Sequence of chain 1.G:
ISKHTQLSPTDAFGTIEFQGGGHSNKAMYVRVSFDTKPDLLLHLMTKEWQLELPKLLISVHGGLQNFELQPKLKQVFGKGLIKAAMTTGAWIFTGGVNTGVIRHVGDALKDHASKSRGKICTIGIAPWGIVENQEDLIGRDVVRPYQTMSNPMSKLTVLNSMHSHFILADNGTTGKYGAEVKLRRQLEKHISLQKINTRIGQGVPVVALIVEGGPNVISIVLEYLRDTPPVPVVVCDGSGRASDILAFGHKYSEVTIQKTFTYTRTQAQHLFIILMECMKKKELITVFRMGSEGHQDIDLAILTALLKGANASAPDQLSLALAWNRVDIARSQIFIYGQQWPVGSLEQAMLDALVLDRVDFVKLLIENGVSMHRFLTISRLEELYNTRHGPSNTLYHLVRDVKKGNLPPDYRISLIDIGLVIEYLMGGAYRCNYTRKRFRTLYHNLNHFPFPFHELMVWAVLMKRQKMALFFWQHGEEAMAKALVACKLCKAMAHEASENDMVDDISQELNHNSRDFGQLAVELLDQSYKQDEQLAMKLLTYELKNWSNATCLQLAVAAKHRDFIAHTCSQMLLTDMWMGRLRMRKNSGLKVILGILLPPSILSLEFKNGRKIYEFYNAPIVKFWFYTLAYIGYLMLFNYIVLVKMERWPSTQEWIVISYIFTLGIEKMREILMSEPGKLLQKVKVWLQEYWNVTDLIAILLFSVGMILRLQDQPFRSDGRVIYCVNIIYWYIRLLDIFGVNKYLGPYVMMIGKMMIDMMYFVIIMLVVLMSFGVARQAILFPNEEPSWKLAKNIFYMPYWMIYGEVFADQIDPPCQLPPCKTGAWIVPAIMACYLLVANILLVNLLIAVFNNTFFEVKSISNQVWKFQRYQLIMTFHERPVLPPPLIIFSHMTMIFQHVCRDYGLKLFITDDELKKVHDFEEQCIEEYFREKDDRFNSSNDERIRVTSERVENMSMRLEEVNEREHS

The protein below binds the small molecule below.
Small molecule (SMILES): COCC(CCO[C@H]1CC[C@@]2(C)C(=CC[C@H]3[C@@H]4C[C@@H]5O[C@]6(CC[C@@H](C)CO6)[C@@H](C)[C@@H]5[C@@]4(C)CC[C@@H]32)C1)COC

Sequence of chain 1.E:
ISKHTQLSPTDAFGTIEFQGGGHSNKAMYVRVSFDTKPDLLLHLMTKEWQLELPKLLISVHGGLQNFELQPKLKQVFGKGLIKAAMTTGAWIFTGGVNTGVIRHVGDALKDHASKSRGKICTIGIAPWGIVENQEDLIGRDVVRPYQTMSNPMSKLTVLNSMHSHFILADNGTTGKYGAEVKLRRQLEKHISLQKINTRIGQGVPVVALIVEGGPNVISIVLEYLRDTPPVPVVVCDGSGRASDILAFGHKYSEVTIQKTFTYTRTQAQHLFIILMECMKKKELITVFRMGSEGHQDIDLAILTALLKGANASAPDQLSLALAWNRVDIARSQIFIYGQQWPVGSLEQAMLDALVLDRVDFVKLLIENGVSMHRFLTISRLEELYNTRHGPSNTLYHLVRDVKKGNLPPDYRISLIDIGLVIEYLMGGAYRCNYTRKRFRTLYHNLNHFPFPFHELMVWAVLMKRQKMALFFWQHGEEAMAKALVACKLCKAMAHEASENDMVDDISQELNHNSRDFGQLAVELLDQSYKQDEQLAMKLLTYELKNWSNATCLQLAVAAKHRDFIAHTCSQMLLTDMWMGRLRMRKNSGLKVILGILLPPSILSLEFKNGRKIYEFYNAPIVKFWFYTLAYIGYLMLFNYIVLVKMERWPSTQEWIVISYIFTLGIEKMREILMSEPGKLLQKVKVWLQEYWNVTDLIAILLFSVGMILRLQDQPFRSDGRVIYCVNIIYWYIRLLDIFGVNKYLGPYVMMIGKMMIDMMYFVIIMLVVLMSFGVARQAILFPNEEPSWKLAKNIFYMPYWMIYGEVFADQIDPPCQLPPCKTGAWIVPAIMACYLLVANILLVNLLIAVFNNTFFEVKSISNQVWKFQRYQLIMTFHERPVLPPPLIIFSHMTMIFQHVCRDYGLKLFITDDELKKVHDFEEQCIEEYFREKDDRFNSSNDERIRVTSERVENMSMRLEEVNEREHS

Binding-site contacts:
Ligand atom C14 contacts residue SER1039 of chain 1.E at 3.1 Å.
Ligand atom C21 contacts residue SER1039 of chain 1.E at 4.5 Å.
Ligand atom C24 contacts residue SER1039 of chain 1.E at 4.2 Å.
Ligand atom C15 contacts residue LEU1042 of chain 1.E at 4.2 Å (hydrophobic).
Ligand atom C79 contacts residue TYR983 of chain 1.G at 3.8 Å (hydrophobic).
Ligand atom C05 contacts residue ALA1043 of chain 1.E at 4.0 Å (hydrophobic).
Ligand atom O25 contacts residue SER1039 of chain 1.E at 4.2 Å.
Ligand atom C16 contacts residue PRO1038 of chain 1.E at 4.3 Å (hydrophobic).
Ligand atom C26 contacts residue SER1039 of chain 1.E at 3.9 Å.
Ligand atom C24 contacts residue TRP1040 of chain 1.E at 3.9 Å (hydrophobic).
Ligand atom C81 contacts residue TYR983 of chain 1.G at 4.0 Å (hydrophobic).
Ligand atom C15 contacts residue SER1039 of chain 1.E at 3.7 Å.
Ligand atom C16 contacts residue SER1039 of chain 1.E at 4.1 Å.
Ligand atom C24 contacts residue PRO1038 of chain 1.E at 4.4 Å (hydrophobic).
Ligand atom O20 contacts residue PRO1038 of chain 1.E at 4.1 Å.
Ligand atom C13 contacts residue TRP1040 of chain 1.E at 4.3 Å (hydrophobic).
Ligand atom C17 contacts residue PRO1038 of chain 1.E at 3.9 Å (hydrophobic).
Ligand atom C09 contacts residue TYR891 of chain 1.G at 4.4 Å (hydrophobic).
Ligand atom C26 contacts residue TRP1040 of chain 1.E at 4.4 Å (hydrophobic).
Ligand atom C78 contacts residue TYR983 of chain 1.G at 4.5 Å (hydrophobic).
Ligand atom C14 contacts residue TRP1040 of chain 1.E at 3.8 Å (hydrophobic).
Ligand atom C79 contacts residue ASN890 of chain 1.G at 3.4 Å.
Ligand atom C16 contacts residue TRP1040 of chain 1.E at 3.8 Å (hydrophobic).
Ligand atom O80 contacts residue ASN890 of chain 1.G at 3.9 Å.
Ligand atom C13 contacts residue SER1039 of chain 1.E at 4.2 Å.
Ligand atom C75 contacts residue MET887 of chain 1.G at 3.3 Å (hydrophobic).
Ligand atom C10 contacts residue TYR891 of chain 1.G at 4.2 Å (hydrophobic).
Ligand atom C12 contacts residue TRP1040 of chain 1.E at 3.6 Å (hydrophobic).
Ligand atom C22 contacts residue TRP1040 of chain 1.E at 4.2 Å (hydrophobic).
Ligand atom C75 contacts residue ASN890 of chain 1.G at 4.4 Å.
Ligand atom C21 contacts residue PRO1038 of chain 1.E at 3.3 Å (hydrophobic).
Ligand atom C08 contacts residue TYR891 of chain 1.G at 4.4 Å (hydrophobic).
Ligand atom C19 contacts residue TYR891 of chain 1.G at 4.0 Å (hydrophobic).